The protein below binds the small molecule below.
Small molecule (SMILES): CC(=O)N[C@H]1[C@H](O[C@H]2[C@H](O)[C@@H](NC(C)=O)CO[C@@H]2CO)O[C@H](CO)[C@@H](O[C@@H]2O[C@H](CO)[C@@H](O)[C@H](O)[C@@H]2O)[C@@H]1O

Sequence of chain 1.A:
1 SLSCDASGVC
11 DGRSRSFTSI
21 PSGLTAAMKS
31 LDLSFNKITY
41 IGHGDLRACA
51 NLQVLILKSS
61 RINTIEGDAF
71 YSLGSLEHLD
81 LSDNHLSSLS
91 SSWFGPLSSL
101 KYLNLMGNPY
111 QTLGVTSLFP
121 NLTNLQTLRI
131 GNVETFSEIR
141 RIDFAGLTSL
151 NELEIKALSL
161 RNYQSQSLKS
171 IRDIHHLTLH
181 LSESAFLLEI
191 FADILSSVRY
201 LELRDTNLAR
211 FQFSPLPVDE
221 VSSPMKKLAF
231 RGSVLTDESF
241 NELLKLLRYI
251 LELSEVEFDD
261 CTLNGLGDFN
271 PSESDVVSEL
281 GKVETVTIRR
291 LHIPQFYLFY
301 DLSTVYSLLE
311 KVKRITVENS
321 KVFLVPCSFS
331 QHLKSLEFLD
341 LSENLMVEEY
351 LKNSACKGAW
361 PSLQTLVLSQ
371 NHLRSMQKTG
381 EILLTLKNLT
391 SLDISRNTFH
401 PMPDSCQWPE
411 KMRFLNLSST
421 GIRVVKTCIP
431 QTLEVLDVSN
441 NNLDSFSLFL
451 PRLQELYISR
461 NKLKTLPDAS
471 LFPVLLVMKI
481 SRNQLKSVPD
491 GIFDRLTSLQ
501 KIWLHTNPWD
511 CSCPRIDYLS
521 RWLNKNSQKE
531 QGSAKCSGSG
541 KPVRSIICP

Binding-site contacts:
Ligand atom C7 contacts residue ASN388 of chain 1.A at 3.5 Å.
Ligand atom C4 contacts residue ASN388 of chain 1.A at 4.3 Å.
Ligand atom N2 contacts residue PRO361 of chain 1.A at 4.3 Å.
Ligand atom C1 contacts residue PRO361 of chain 1.A at 3.3 Å (hydrophobic).
Ligand atom C1 contacts residue ASN388 of chain 1.A at 1.5 Å.
Ligand atom O6 contacts residue LYS387 of chain 1.A at 4.0 Å.
Ligand atom C3 contacts residue ASN388 of chain 1.A at 3.8 Å.
Ligand atom C2 contacts residue ASN388 of chain 1.A at 2.5 Å.
Ligand atom C5 contacts residue LYS387 of chain 1.A at 4.3 Å.
Ligand atom O5 contacts residue PRO361 of chain 1.A at 4.2 Å.
Ligand atom C2 contacts residue PRO361 of chain 1.A at 4.4 Å (hydrophobic).
Ligand atom O5 contacts residue LYS387 of chain 1.A at 3.7 Å.
Ligand atom N2 contacts residue ASN388 of chain 1.A at 2.8 Å (h-bond).
Ligand atom O7 contacts residue ASN388 of chain 1.A at 3.4 Å (h-bond).
Ligand atom N2 contacts residue SER362 of chain 1.A at 4.5 Å.
Ligand atom C6 contacts residue LYS387 of chain 1.A at 3.6 Å.
Ligand atom C5 contacts residue ASN388 of chain 1.A at 3.7 Å.
Ligand atom C8 contacts residue SER362 of chain 1.A at 4.3 Å.
Ligand atom O5 contacts residue ASN388 of chain 1.A at 2.4 Å (h-bond).